This small molecule binds to this protein.
Small molecule (SMILES): CC(C)CCC[C@@H](C)[C@H]1CC[C@H]2[C@@H]3CC=C4C[C@@H](OC(=O)CCC(=O)O)CC[C@]4(C)[C@H]3CC[C@]12C

Sequence of chain 1.H:
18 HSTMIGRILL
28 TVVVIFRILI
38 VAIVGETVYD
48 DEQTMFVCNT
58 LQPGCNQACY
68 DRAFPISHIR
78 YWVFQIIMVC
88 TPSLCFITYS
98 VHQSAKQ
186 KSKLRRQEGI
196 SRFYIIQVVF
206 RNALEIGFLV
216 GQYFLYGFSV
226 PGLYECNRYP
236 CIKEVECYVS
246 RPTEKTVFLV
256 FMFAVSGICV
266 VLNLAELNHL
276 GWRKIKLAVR

Binding-site contacts:
Ligand atom CAO contacts residue ALA259 of chain 1.H at 4.4 Å (hydrophobic).
Ligand atom CBF contacts residue PHE223 of chain 1.H at 4.1 Å (hydrophobic).
Ligand atom CAS contacts residue PHE223 of chain 1.H at 3.7 Å (hydrophobic).
Ligand atom CAR contacts residue PHE223 of chain 1.H at 4.3 Å (hydrophobic).
Ligand atom CAB contacts residue ILE263 of chain 1.H at 3.7 Å (hydrophobic).
Ligand atom CAC contacts residue LMT1 of chain 1.SC at 3.9 Å.
Ligand atom CAC contacts residue PHE258 of chain 1.H at 4.0 Å (hydrophobic).
Ligand atom CAB contacts residue VAL266 of chain 1.H at 4.2 Å (hydrophobic).
Ligand atom OAG contacts residue PHE223 of chain 1.H at 4.3 Å.
Ligand atom CAT contacts residue PHE223 of chain 1.H at 3.8 Å (hydrophobic).
Ligand atom CAU contacts residue PHE223 of chain 1.H at 3.8 Å (hydrophobic).
Ligand atom OAG contacts residue SER224 of chain 1.H at 3.9 Å.